Binding-site contacts:
Ligand atom C11 contacts residue CLR1 of chain 1.K at 4.3 Å.
Ligand atom C13 contacts residue CLR1 of chain 1.K at 4.0 Å.
Ligand atom C24 contacts residue CLR1 of chain 1.K at 3.8 Å.
Ligand atom C10 contacts residue ARG958 of chain 1.A at 4.5 Å.
Ligand atom C24 contacts residue GLY955 of chain 1.A at 3.5 Å.
Ligand atom C23 contacts residue GLY955 of chain 1.A at 4.5 Å.
Ligand atom C19 contacts residue ARG958 of chain 1.A at 3.4 Å.
Ligand atom C26 contacts residue CYS956 of chain 1.A at 4.2 Å (hydrophobic).
Ligand atom C27 contacts residue LEU860 of chain 1.A at 3.7 Å (hydrophobic).
Ligand atom C21 contacts residue CLR1 of chain 1.K at 3.6 Å.
Ligand atom C12 contacts residue CLR1 of chain 1.K at 3.7 Å.
Ligand atom C7 contacts residue PHE959 of chain 1.A at 4.4 Å (hydrophobic).
Ligand atom C18 contacts residue CLR1 of chain 1.K at 3.5 Å.
Ligand atom C25 contacts residue LEU860 of chain 1.A at 4.0 Å (hydrophobic).
Ligand atom C18 contacts residue ARG958 of chain 1.A at 3.6 Å.
Ligand atom C23 contacts residue CLR1 of chain 1.K at 3.7 Å.
Ligand atom C26 contacts residue LEU860 of chain 1.A at 4.5 Å (hydrophobic).
Ligand atom C6 contacts residue TYR962 of chain 1.A at 4.5 Å (hydrophobic).
Ligand atom C22 contacts residue CLR1 of chain 1.K at 4.4 Å.
Ligand atom C26 contacts residue ILE864 of chain 1.A at 3.7 Å (hydrophobic).
Ligand atom C27 contacts residue ILE864 of chain 1.A at 4.0 Å (hydrophobic).
Ligand atom C22 contacts residue GLY955 of chain 1.A at 4.1 Å.
Ligand atom C26 contacts residue GLY955 of chain 1.A at 3.9 Å.
Ligand atom C25 contacts residue GLY955 of chain 1.A at 4.0 Å.
Ligand atom C15 contacts residue PHE959 of chain 1.A at 4.1 Å (hydrophobic).
Ligand atom C20 contacts residue CLR1 of chain 1.K at 3.9 Å.

Sequence of chain 1.A:
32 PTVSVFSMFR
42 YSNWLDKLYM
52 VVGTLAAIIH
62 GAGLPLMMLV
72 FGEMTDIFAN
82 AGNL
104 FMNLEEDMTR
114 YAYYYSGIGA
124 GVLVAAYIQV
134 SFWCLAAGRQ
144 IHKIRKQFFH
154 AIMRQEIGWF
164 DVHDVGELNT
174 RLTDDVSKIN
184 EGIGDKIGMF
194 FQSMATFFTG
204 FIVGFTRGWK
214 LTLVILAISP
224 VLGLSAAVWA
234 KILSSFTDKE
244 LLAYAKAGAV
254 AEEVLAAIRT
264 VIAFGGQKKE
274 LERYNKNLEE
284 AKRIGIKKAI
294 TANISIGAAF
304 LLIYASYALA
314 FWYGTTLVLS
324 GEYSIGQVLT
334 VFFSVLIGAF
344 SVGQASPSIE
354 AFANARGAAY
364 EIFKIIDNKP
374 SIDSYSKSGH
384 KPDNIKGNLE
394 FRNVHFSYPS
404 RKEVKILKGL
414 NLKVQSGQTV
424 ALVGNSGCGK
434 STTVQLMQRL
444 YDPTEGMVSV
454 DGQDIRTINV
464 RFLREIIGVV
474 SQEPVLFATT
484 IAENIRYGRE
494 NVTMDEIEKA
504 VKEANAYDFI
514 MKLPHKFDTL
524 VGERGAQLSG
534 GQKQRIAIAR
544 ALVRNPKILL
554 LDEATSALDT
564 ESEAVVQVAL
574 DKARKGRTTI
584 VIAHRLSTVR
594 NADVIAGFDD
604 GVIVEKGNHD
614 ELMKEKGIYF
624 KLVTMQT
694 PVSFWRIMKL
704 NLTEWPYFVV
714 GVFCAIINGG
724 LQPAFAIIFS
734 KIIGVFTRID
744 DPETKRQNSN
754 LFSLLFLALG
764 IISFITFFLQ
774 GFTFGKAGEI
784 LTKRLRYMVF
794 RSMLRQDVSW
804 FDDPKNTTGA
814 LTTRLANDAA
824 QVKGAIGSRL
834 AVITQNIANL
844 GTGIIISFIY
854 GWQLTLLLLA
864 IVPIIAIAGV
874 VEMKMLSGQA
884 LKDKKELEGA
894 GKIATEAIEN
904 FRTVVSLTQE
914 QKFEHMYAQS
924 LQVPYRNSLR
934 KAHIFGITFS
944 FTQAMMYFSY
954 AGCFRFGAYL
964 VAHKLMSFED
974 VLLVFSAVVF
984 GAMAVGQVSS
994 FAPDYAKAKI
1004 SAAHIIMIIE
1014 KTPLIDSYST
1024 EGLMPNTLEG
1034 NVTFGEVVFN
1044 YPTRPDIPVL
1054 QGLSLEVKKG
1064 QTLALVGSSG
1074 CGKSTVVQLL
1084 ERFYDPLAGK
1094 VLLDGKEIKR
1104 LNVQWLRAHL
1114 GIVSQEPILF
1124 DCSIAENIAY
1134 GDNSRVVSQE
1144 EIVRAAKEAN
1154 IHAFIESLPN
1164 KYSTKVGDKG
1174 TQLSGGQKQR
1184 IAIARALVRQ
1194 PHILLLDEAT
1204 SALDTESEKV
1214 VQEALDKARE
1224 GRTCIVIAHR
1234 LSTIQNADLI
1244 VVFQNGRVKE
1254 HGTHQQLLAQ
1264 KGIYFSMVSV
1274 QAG

The small molecule below binds the protein below.
Small molecule (SMILES): CC(C)CCC[C@@H](C)[C@H]1CC[C@H]2[C@@H]3CC=C4C[C@@H](O)CC[C@]4(C)[C@H]3CC[C@]12C